This protein binds this small molecule.
Small molecule (SMILES): Nc1ncnc2c1nc(Br)n2[C@@H]1O[C@H](CO)[C@@H](O)[C@H]1O

Sequence of chain 1.B:
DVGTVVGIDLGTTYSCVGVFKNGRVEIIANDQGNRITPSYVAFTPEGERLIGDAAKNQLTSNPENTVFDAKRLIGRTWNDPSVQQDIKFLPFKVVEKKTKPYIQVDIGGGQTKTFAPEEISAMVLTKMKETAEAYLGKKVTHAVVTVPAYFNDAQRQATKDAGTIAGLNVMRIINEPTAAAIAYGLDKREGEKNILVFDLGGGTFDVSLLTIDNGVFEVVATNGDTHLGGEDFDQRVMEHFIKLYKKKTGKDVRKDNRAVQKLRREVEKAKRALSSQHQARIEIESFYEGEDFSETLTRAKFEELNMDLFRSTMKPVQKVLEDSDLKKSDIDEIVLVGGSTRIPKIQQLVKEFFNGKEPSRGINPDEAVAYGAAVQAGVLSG

Binding-site contacts:
Ligand atom C4' contacts residue GLY202 of chain 1.B at 3.8 Å.
Ligand atom O2' contacts residue LYS271 of chain 1.B at 2.9 Å (salt-bridge).
Ligand atom C6 contacts residue ARG272 of chain 1.B at 3.8 Å.
Ligand atom C8 contacts residue ARG272 of chain 1.B at 3.9 Å.
Ligand atom N1 contacts residue SER275 of chain 1.B at 2.7 Å (h-bond).
Ligand atom O2' contacts residue GLU268 of chain 1.B at 2.7 Å (salt-bridge).
Ligand atom C1' contacts residue GLY339 of chain 1.B at 3.8 Å.
Ligand atom C8 contacts residue GLY339 of chain 1.B at 3.6 Å.
Ligand atom N3 contacts residue LYS271 of chain 1.B at 3.8 Å.
Ligand atom C5' contacts residue GLY202 of chain 1.B at 3.7 Å.
Ligand atom N9 contacts residue GLY339 of chain 1.B at 3.5 Å.
Ligand atom N6 contacts residue ARG342 of chain 1.B at 3.5 Å.
Ligand atom C4' contacts residue SER340 of chain 1.B at 3.8 Å.
Ligand atom C4 contacts residue GLY339 of chain 1.B at 3.3 Å.
Ligand atom N1 contacts residue ARG272 of chain 1.B at 3.6 Å.
Ligand atom C5' contacts residue TYR14 of chain 1.B at 3.8 Å (hydrophobic).
Ligand atom BR8 contacts residue ILE36 of chain 1.B at 3.4 Å.
Ligand atom O5' contacts residue GLY338 of chain 1.B at 3.8 Å.
Ligand atom N3 contacts residue GLY339 of chain 1.B at 3.6 Å (h-bond).
Ligand atom C3' contacts residue TYR14 of chain 1.B at 3.9 Å (hydrophobic).
Ligand atom O4' contacts residue GLY339 of chain 1.B at 3.1 Å.
Ligand atom O3' contacts residue GLY202 of chain 1.B at 3.7 Å.
Ligand atom C2' contacts residue LYS271 of chain 1.B at 3.9 Å.
Ligand atom C2 contacts residue SER275 of chain 1.B at 3.3 Å.
Ligand atom N6 contacts residue ARG272 of chain 1.B at 3.7 Å.
Ligand atom C6 contacts residue ARG342 of chain 1.B at 3.8 Å.
Ligand atom C5 contacts residue GLY339 of chain 1.B at 3.5 Å.
Ligand atom BR8 contacts residue ARG272 of chain 1.B at 3.7 Å.
Ligand atom C1' contacts residue SER340 of chain 1.B at 3.8 Å.
Ligand atom C2 contacts residue ILE343 of chain 1.B at 3.6 Å (hydrophobic).
Ligand atom C5 contacts residue ARG272 of chain 1.B at 3.7 Å.
Ligand atom C6 contacts residue GLY339 of chain 1.B at 3.9 Å.
Ligand atom O5' contacts residue GLY339 of chain 1.B at 2.9 Å (h-bond).
Ligand atom O3' contacts residue GLY230 of chain 1.B at 3.3 Å.
Ligand atom C6 contacts residue SER275 of chain 1.B at 3.8 Å.
Ligand atom C2' contacts residue GLU268 of chain 1.B at 3.5 Å.
Ligand atom N7 contacts residue ARG272 of chain 1.B at 3.8 Å.
Ligand atom O4' contacts residue SER340 of chain 1.B at 3.1 Å (h-bond).
Ligand atom O3' contacts residue LYS271 of chain 1.B at 3.4 Å (salt-bridge).
Ligand atom N7 contacts residue ARG342 of chain 1.B at 3.7 Å.